Sequence of chain 1.A:
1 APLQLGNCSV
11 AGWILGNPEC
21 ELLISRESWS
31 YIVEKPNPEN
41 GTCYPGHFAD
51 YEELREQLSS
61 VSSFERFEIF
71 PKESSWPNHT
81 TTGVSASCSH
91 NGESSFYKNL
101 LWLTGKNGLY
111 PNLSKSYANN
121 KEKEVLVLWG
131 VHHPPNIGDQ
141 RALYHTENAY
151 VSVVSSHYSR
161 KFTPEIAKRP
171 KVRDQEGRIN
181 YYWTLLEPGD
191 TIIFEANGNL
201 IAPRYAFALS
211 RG

Binding-site contacts:
Ligand atom O7 contacts residue SER87 of chain 1.A at 3.7 Å.
Ligand atom C8 contacts residue ASN17 of chain 1.A at 3.5 Å.
Ligand atom O7 contacts residue PHE182 of chain 1.B at 4.5 Å.
Ligand atom C7 contacts residue CYS43 of chain 1.A at 4.2 Å (hydrophobic).
Ligand atom C1 contacts residue GLU39 of chain 1.A at 4.4 Å.
Ligand atom C8 contacts residue SER87 of chain 1.A at 4.1 Å.
Ligand atom C5 contacts residue ASN40 of chain 1.A at 4.0 Å.
Ligand atom C2 contacts residue ASN40 of chain 1.A at 2.4 Å.
Ligand atom O5 contacts residue ASN40 of chain 1.A at 2.8 Å (h-bond).
Ligand atom C7 contacts residue ASN40 of chain 1.A at 3.5 Å.
Ligand atom C3 contacts residue ASN40 of chain 1.A at 3.8 Å.
Ligand atom C1 contacts residue GLU19 of chain 1.A at 4.3 Å.
Ligand atom C8 contacts residue ARG173 of chain 1.A at 3.7 Å.
Ligand atom N2 contacts residue GLU19 of chain 1.A at 3.9 Å.
Ligand atom C1 contacts residue ASN40 of chain 1.A at 1.7 Å.
Ligand atom C4 contacts residue ASN40 of chain 1.A at 4.4 Å.
Ligand atom C7 contacts residue SER87 of chain 1.A at 4.2 Å.
Ligand atom C2 contacts residue GLU39 of chain 1.A at 4.5 Å.
Ligand atom C8 contacts residue ASN40 of chain 1.A at 3.9 Å.
Ligand atom N2 contacts residue ASN40 of chain 1.A at 2.5 Å (h-bond).
Ligand atom C8 contacts residue CYS43 of chain 1.A at 2.9 Å (hydrophobic).

The protein below binds the small molecule below.
Small molecule (SMILES): CC(=O)N[C@@H]1[C@@H](O)[C@H](O)[C@@H](CO)O[C@H]1O

Sequence of chain 1.B:
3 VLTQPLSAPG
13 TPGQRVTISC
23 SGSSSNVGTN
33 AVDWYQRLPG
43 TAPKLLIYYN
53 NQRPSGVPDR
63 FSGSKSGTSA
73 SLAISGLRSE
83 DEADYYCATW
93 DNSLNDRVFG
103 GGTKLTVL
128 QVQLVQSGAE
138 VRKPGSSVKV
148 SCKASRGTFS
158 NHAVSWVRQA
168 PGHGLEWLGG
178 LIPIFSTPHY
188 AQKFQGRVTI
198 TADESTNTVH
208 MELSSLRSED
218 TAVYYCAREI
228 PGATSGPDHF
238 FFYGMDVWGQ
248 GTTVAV